Sequence of chain 1.B:
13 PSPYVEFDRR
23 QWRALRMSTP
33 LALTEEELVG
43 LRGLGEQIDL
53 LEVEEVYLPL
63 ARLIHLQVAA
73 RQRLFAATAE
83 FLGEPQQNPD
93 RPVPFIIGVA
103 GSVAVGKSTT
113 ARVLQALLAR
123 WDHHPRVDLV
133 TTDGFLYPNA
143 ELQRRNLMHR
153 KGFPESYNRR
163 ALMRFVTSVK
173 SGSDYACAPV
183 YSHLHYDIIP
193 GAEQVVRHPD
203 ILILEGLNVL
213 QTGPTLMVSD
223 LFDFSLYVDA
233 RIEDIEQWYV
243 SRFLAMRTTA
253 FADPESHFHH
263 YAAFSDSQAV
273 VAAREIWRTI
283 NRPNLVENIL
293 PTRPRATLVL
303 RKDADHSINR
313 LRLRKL

A protein and the small-molecule ligand that binds it are described below.
Small molecule (SMILES): C[C@H](NC(=O)c1c(F)cccc1F)c1nnc(SCCOc2ccc(F)cc2)n1C

Binding-site contacts:
Ligand atom C4 contacts residue TYR241 of chain 1.B at 3.7 Å (hydrophobic).
Ligand atom C10 contacts residue PHE253 of chain 1.B at 3.7 Å (hydrophobic).
Ligand atom N20 contacts residue TYR188 of chain 1.B at 3.9 Å.
Ligand atom C24 contacts residue ASP135 of chain 1.B at 3.9 Å.
Ligand atom F9 contacts residue ALA106 of chain 1.B at 3.2 Å.
Ligand atom O2 contacts residue MET248 of chain 1.B at 3.9 Å.
Ligand atom C5 contacts residue TYR241 of chain 1.B at 3.2 Å (hydrophobic).
Ligand atom N14 contacts residue TYR241 of chain 1.B at 3.3 Å (h-bond).
Ligand atom F30 contacts residue VAL105 of chain 1.B at 3.9 Å.
Ligand atom S11 contacts residue TYR241 of chain 1.B at 3.8 Å.
Ligand atom C19 contacts residue ILE282 of chain 1.B at 3.4 Å (hydrophobic).
Ligand atom C5 contacts residue ARG244 of chain 1.B at 3.8 Å.
Ligand atom C3 contacts residue MET248 of chain 1.B at 3.8 Å (hydrophobic).
Ligand atom C25 contacts residue ASP135 of chain 1.B at 3.3 Å.
Ligand atom C25 contacts residue LEU209 of chain 1.B at 3.7 Å (hydrophobic).
Ligand atom C1 contacts residue PHE253 of chain 1.B at 3.8 Å (hydrophobic).
Ligand atom N13 contacts residue TYR241 of chain 1.B at 2.4 Å (h-bond).
Ligand atom C6 contacts residue TYR241 of chain 1.B at 3.4 Å (hydrophobic).
Ligand atom C19 contacts residue LYS153 of chain 1.B at 3.9 Å.
Ligand atom N14 contacts residue ASN283 of chain 1.B at 3.1 Å (h-bond).
Ligand atom C18 contacts residue TYR188 of chain 1.B at 3.8 Å (hydrophobic).
Ligand atom S11 contacts residue ILE278 of chain 1.B at 3.9 Å.
Ligand atom C6 contacts residue ARG244 of chain 1.B at 3.2 Å.
Ligand atom C12 contacts residue TYR241 of chain 1.B at 3.3 Å (hydrophobic).
Ligand atom N13 contacts residue ILE278 of chain 1.B at 3.9 Å.
Ligand atom C10 contacts residue PHE245 of chain 1.B at 3.3 Å (hydrophobic).
Ligand atom C7 contacts residue VAL105 of chain 1.B at 3.7 Å (hydrophobic).
Ligand atom C7 contacts residue ARG244 of chain 1.B at 3.7 Å.
Ligand atom N13 contacts residue ASN283 of chain 1.B at 3.6 Å (h-bond).
Ligand atom S11 contacts residue PHE245 of chain 1.B at 3.8 Å.
Ligand atom C1 contacts residue MET248 of chain 1.B at 3.7 Å (hydrophobic).
Ligand atom C17 contacts residue TYR188 of chain 1.B at 3.4 Å (hydrophobic).
Ligand atom O28 contacts residue TYR188 of chain 1.B at 3.7 Å.
Ligand atom C26 contacts residue VAL105 of chain 1.B at 3.7 Å (hydrophobic).
Ligand atom C4 contacts residue MET248 of chain 1.B at 3.6 Å (hydrophobic).
Ligand atom F9 contacts residue TYR241 of chain 1.B at 3.2 Å.
Ligand atom F29 contacts residue LYS153 of chain 1.B at 3.2 Å.
Ligand atom C10 contacts residue TYR241 of chain 1.B at 3.9 Å (hydrophobic).
Ligand atom F9 contacts residue ARG244 of chain 1.B at 3.0 Å.
Ligand atom C17 contacts residue PHE260 of chain 1.B at 3.2 Å (hydrophobic).